This small molecule binds to this protein.
Small molecule (SMILES): CCCCCCCCCCCC[N+](C)(C)CCCS(=O)(=O)O

Sequence of chain 40.A:
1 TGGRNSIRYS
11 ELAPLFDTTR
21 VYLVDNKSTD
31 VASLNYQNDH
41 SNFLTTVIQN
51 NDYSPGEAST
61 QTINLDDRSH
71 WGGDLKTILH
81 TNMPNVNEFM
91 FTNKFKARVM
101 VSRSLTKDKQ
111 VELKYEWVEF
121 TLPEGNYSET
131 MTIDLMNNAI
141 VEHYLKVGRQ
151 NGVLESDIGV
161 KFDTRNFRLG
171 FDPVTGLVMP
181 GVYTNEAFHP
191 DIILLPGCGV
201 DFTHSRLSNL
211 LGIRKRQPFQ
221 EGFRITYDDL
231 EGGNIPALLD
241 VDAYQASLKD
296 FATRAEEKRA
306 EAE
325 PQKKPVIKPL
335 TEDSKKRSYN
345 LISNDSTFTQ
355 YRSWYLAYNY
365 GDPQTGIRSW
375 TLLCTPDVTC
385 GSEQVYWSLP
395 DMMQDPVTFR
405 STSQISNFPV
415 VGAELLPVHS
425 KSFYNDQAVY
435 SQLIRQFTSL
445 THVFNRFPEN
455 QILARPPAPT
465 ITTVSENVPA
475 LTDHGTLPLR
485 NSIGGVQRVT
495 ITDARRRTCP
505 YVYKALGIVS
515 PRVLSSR

Binding-site contacts:
Ligand atom C2 contacts residue ARG224 of chain 40.A at 4.0 Å.
Ligand atom O1S contacts residue PHE223 of chain 40.A at 3.2 Å.
Ligand atom O1S contacts residue ARG224 of chain 40.A at 2.9 Å (salt-bridge).
Ligand atom O3S contacts residue ARG224 of chain 40.A at 3.8 Å.
Ligand atom S1 contacts residue LYS215 of chain 40.A at 4.1 Å.
Ligand atom S1 contacts residue GLY222 of chain 40.A at 3.8 Å.
Ligand atom C1 contacts residue ARG224 of chain 40.A at 4.1 Å.
Ligand atom C2 contacts residue TRP374 of chain 40.A at 4.0 Å (hydrophobic).
Ligand atom O2S contacts residue GLY222 of chain 40.A at 3.4 Å (h-bond).
Ligand atom S1 contacts residue ARG224 of chain 40.A at 4.0 Å.
Ligand atom C3 contacts residue TRP374 of chain 40.A at 4.0 Å (hydrophobic).
Ligand atom O2S contacts residue LYS215 of chain 40.A at 3.1 Å (salt-bridge).
Ligand atom C3 contacts residue ASP229 of chain 40.A at 4.4 Å.
Ligand atom O1S contacts residue TRP374 of chain 40.A at 4.0 Å.
Ligand atom S1 contacts residue TRP374 of chain 40.A at 4.4 Å.
Ligand atom O1S contacts residue GLY222 of chain 40.A at 3.0 Å (h-bond).
Ligand atom O1S contacts residue LYS215 of chain 40.A at 3.9 Å.
Ligand atom C1 contacts residue TRP374 of chain 40.A at 3.3 Å (hydrophobic).
Ligand atom N1 contacts residue TRP374 of chain 40.A at 3.5 Å.